Binding-site contacts:
Ligand atom C contacts residue THR91 of chain 1.A at 3.6 Å.
Ligand atom CD contacts residue THR143 of chain 1.A at 3.0 Å.
Ligand atom CB contacts residue GLU193 of chain 1.A at 4.1 Å.
Ligand atom OE2 contacts residue GLY141 of chain 1.A at 3.8 Å.
Ligand atom OE1 contacts residue GLU193 of chain 1.A at 3.4 Å.
Ligand atom O contacts residue LEU90 of chain 1.A at 3.3 Å.
Ligand atom O contacts residue PRO89 of chain 1.A at 3.4 Å (h-bond).
Ligand atom O contacts residue TYR61 of chain 1.A at 3.7 Å.
Ligand atom N contacts residue TYR61 of chain 1.A at 3.6 Å.
Ligand atom N contacts residue GLU193 of chain 1.A at 2.9 Å (salt-bridge).
Ligand atom CG contacts residue GLU193 of chain 1.A at 3.6 Å.
Ligand atom CG contacts residue LEU138 of chain 1.A at 3.8 Å (hydrophobic).
Ligand atom C contacts residue ARG96 of chain 1.A at 3.4 Å.
Ligand atom O contacts residue THR91 of chain 1.A at 2.6 Å (h-bond).
Ligand atom N contacts residue THR91 of chain 1.A at 3.8 Å.
Ligand atom CA contacts residue THR91 of chain 1.A at 3.6 Å.
Ligand atom CD contacts residue GLU193 of chain 1.A at 3.9 Å.
Ligand atom N contacts residue MET196 of chain 1.A at 4.1 Å.
Ligand atom CB contacts residue LEU138 of chain 1.A at 4.1 Å (hydrophobic).
Ligand atom CB contacts residue SER142 of chain 1.A at 3.7 Å.
Ligand atom N contacts residue PRO89 of chain 1.A at 2.9 Å (h-bond).
Ligand atom CB contacts residue GLY141 of chain 1.A at 3.7 Å.
Ligand atom OXT contacts residue TYR61 of chain 1.A at 3.4 Å.
Ligand atom OE2 contacts residue SER142 of chain 1.A at 3.6 Å (h-bond).
Ligand atom C contacts residue TYR61 of chain 1.A at 3.7 Å (hydrophobic).
Ligand atom OXT contacts residue GLY141 of chain 1.A at 3.3 Å.
Ligand atom OXT contacts residue SER142 of chain 1.A at 2.9 Å (h-bond).
Ligand atom CB contacts residue TYR61 of chain 1.A at 3.7 Å (hydrophobic).
Ligand atom CA contacts residue TYR61 of chain 1.A at 4.1 Å (hydrophobic).
Ligand atom OXT contacts residue ARG96 of chain 1.A at 2.6 Å (salt-bridge).
Ligand atom N contacts residue TYR220 of chain 1.A at 4.0 Å.
Ligand atom OE1 contacts residue THR143 of chain 1.A at 2.7 Å (h-bond).
Ligand atom CA contacts residue PRO89 of chain 1.A at 4.0 Å (hydrophobic).
Ligand atom CA contacts residue SER142 of chain 1.A at 3.6 Å.
Ligand atom C contacts residue PRO89 of chain 1.A at 4.0 Å (hydrophobic).
Ligand atom O contacts residue ARG96 of chain 1.A at 2.9 Å (salt-bridge).
Ligand atom OE1 contacts residue LEU192 of chain 1.A at 4.1 Å.
Ligand atom CA contacts residue GLU193 of chain 1.A at 3.2 Å.
Ligand atom C contacts residue SER142 of chain 1.A at 3.6 Å.
Ligand atom OE2 contacts residue THR143 of chain 1.A at 2.6 Å (h-bond).

Sequence of chain 1.A:
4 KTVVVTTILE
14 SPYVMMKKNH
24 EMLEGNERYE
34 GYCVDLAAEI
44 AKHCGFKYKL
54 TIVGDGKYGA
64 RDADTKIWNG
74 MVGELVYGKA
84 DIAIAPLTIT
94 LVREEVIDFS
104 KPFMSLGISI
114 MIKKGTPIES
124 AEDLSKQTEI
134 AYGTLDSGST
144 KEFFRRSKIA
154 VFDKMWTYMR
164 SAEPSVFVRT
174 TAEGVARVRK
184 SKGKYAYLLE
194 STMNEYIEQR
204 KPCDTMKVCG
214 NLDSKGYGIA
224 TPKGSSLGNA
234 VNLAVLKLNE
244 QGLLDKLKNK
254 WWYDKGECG

The protein below binds the small molecule below.
Small molecule (SMILES): N[C@@H](CCC(=O)O)C(=O)O